Sequence of chain 2.A:
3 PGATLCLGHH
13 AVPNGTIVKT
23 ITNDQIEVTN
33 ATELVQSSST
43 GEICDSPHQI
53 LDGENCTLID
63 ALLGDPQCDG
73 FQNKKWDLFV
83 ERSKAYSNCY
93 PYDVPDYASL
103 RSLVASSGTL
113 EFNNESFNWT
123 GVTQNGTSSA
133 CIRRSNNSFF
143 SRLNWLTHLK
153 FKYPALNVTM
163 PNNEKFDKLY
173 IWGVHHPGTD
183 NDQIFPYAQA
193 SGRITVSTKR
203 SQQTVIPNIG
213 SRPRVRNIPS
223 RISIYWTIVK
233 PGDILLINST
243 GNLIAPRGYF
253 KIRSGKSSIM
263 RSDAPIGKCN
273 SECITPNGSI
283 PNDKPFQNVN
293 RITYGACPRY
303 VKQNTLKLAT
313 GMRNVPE

A protein and the small-molecule ligand that binds it are described below.
Small molecule (SMILES): CC(=O)N[C@H]1[C@H](O[C@H]2[C@H](O)[C@@H](NC(C)=O)CO[C@@H]2CO)O[C@H](CO)[C@@H](O)[C@@H]1O

Sequence of chain 3.A:
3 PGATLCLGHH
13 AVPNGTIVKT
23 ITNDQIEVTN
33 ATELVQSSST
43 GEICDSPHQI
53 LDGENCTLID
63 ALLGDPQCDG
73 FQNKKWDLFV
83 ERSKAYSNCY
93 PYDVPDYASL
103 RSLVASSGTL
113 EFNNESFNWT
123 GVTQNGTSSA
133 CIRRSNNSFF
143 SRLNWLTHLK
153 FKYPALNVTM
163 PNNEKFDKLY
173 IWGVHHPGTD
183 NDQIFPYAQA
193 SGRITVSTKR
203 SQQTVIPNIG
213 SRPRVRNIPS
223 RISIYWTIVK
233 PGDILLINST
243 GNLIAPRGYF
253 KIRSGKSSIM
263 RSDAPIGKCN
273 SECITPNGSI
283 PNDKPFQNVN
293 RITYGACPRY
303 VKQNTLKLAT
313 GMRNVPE

Binding-site contacts:
Ligand atom C8 contacts residue SER213 of chain 3.A at 3.7 Å.
Ligand atom O4 contacts residue ARG216 of chain 3.A at 3.8 Å.
Ligand atom C5 contacts residue ARG216 of chain 3.A at 4.1 Å.
Ligand atom N2 contacts residue SER213 of chain 3.A at 3.4 Å (h-bond).
Ligand atom C7 contacts residue SER213 of chain 3.A at 4.1 Å.
Ligand atom C2 contacts residue SER213 of chain 3.A at 4.3 Å.
Ligand atom C7 contacts residue ARG216 of chain 3.A at 3.9 Å.
Ligand atom C4 contacts residue ASN159 of chain 2.A at 4.2 Å.
Ligand atom O7 contacts residue ARG216 of chain 3.A at 3.2 Å (salt-bridge).
Ligand atom O5 contacts residue LEU238 of chain 2.A at 4.0 Å.
Ligand atom C7 contacts residue PRO215 of chain 3.A at 4.3 Å (hydrophobic).
Ligand atom C6 contacts residue THR161 of chain 2.A at 4.3 Å.
Ligand atom O5 contacts residue ARG216 of chain 3.A at 3.5 Å (salt-bridge).
Ligand atom C1 contacts residue SER213 of chain 3.A at 4.4 Å.
Ligand atom C5 contacts residue LEU238 of chain 2.A at 4.4 Å (hydrophobic).
Ligand atom O6 contacts residue ARG216 of chain 3.A at 3.8 Å.
Ligand atom C3 contacts residue ARG216 of chain 3.A at 4.1 Å.
Ligand atom O5 contacts residue ASN159 of chain 2.A at 2.3 Å (h-bond).
Ligand atom C3 contacts residue ASN159 of chain 2.A at 3.8 Å.
Ligand atom C2 contacts residue ARG216 of chain 3.A at 3.8 Å.
Ligand atom O7 contacts residue PRO215 of chain 3.A at 3.6 Å.
Ligand atom C1 contacts residue LEU238 of chain 2.A at 4.5 Å (hydrophobic).
Ligand atom C1 contacts residue ASN159 of chain 2.A at 1.4 Å.
Ligand atom C8 contacts residue THR181 of chain 3.A at 4.2 Å.
Ligand atom C4 contacts residue ARG216 of chain 3.A at 3.9 Å.
Ligand atom C2 contacts residue ASN159 of chain 2.A at 2.5 Å.
Ligand atom N2 contacts residue ASN159 of chain 2.A at 3.1 Å (h-bond).
Ligand atom O7 contacts residue ARG214 of chain 3.A at 4.1 Å.
Ligand atom C8 contacts residue ILE236 of chain 2.A at 4.1 Å (hydrophobic).
Ligand atom C5 contacts residue ASN159 of chain 2.A at 3.6 Å.
Ligand atom C3 contacts residue SER213 of chain 3.A at 4.3 Å.
Ligand atom C8 contacts residue PRO215 of chain 3.A at 4.1 Å (hydrophobic).
Ligand atom C1 contacts residue ARG216 of chain 3.A at 3.9 Å.
Ligand atom C7 contacts residue ASN159 of chain 2.A at 3.8 Å.
Ligand atom C8 contacts residue ARG216 of chain 3.A at 4.3 Å.
Ligand atom O7 contacts residue ASN159 of chain 2.A at 4.0 Å.
Ligand atom O3 contacts residue ARG216 of chain 3.A at 3.5 Å.